The protein below binds the small molecule below.
Small molecule (SMILES): CC1(N)CCN(c2cnc(-c3cccc(Cl)c3Cl)c(N)n2)CC1

Sequence of chain 1.A:
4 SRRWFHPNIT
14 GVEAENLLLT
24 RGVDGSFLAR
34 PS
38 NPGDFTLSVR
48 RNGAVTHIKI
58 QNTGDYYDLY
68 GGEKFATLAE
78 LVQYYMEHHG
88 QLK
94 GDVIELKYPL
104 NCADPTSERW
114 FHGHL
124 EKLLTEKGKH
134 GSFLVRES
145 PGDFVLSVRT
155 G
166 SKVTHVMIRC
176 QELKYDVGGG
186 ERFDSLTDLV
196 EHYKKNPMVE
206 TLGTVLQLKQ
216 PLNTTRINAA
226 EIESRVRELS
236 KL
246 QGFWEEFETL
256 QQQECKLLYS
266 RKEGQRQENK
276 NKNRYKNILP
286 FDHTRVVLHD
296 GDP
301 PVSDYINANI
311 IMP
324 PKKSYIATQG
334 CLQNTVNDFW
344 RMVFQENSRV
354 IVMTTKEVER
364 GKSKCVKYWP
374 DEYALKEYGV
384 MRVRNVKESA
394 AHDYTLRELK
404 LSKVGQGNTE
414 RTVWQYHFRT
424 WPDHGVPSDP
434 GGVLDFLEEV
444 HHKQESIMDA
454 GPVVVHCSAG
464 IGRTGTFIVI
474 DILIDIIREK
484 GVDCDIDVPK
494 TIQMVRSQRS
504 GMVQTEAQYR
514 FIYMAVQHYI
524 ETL

Binding-site contacts:
Ligand atom N22 contacts residue THR109 of chain 1.A at 2.9 Å (h-bond).
Ligand atom C13 contacts residue HIS115 of chain 1.A at 3.7 Å.
Ligand atom N22 contacts residue GLU250 of chain 1.A at 3.2 Å (salt-bridge).
Ligand atom C19 contacts residue PRO492 of chain 1.A at 3.5 Å (hydrophobic).
Ligand atom C19 contacts residue THR220 of chain 1.A at 3.4 Å.
Ligand atom N2 contacts residue ARG112 of chain 1.A at 3.3 Å (salt-bridge).
Ligand atom C18 contacts residue LYS493 of chain 1.A at 3.5 Å.
Ligand atom C14 contacts residue HIS115 of chain 1.A at 3.6 Å.
Ligand atom N22 contacts residue PHE114 of chain 1.A at 2.9 Å (h-bond).
Ligand atom C12 contacts residue GLU250 of chain 1.A at 3.8 Å.
Ligand atom N5 contacts residue GLU251 of chain 1.A at 3.6 Å.
Ligand atom N5 contacts residue THR220 of chain 1.A at 3.7 Å.
Ligand atom CL2 contacts residue GLN258 of chain 1.A at 3.6 Å.
Ligand atom C13 contacts residue ARG112 of chain 1.A at 3.5 Å.
Ligand atom C11 contacts residue THR254 of chain 1.A at 3.3 Å.
Ligand atom C8 contacts residue ARG112 of chain 1.A at 3.6 Å.
Ligand atom CL2 contacts residue LEU255 of chain 1.A at 3.7 Å.
Ligand atom C13 contacts residue PHE114 of chain 1.A at 3.3 Å (hydrophobic).
Ligand atom N7 contacts residue PRO492 of chain 1.A at 3.5 Å.
Ligand atom C23 contacts residue GLU250 of chain 1.A at 3.5 Å.
Ligand atom C3 contacts residue THR220 of chain 1.A at 3.8 Å.
Ligand atom CL1 contacts residue GLN258 of chain 1.A at 3.6 Å.
Ligand atom C12 contacts residue PHE114 of chain 1.A at 3.3 Å (hydrophobic).
Ligand atom CL2 contacts residue GLN496 of chain 1.A at 3.6 Å.
Ligand atom CL1 contacts residue THR254 of chain 1.A at 3.2 Å.
Ligand atom C15 contacts residue ARG112 of chain 1.A at 3.7 Å.
Ligand atom C6 contacts residue THR220 of chain 1.A at 3.8 Å.
Ligand atom C14 contacts residue THR219 of chain 1.A at 3.6 Å.
Ligand atom C14 contacts residue ARG112 of chain 1.A at 3.7 Å.
Ligand atom N5 contacts residue THR254 of chain 1.A at 3.6 Å.
Ligand atom N7 contacts residue LEU255 of chain 1.A at 3.7 Å.
Ligand atom C19 contacts residue ARG112 of chain 1.A at 3.8 Å.
Ligand atom C4 contacts residue THR220 of chain 1.A at 3.8 Å.
Ligand atom C23 contacts residue PHE114 of chain 1.A at 3.3 Å (hydrophobic).
Ligand atom CL1 contacts residue LEU255 of chain 1.A at 3.5 Å.
Ligand atom N22 contacts residue GLU111 of chain 1.A at 3.2 Å (salt-bridge).
Ligand atom C17 contacts residue ARG112 of chain 1.A at 3.7 Å.
Ligand atom C17 contacts residue LYS493 of chain 1.A at 3.7 Å.
Ligand atom CL1 contacts residue ARG112 of chain 1.A at 3.5 Å.
Ligand atom N7 contacts residue GLU251 of chain 1.A at 3.0 Å (salt-bridge).